The protein below binds the small molecule below.
Small molecule (SMILES): CC(=O)N[C@@H]1[C@@H](O)[C@H](O)[C@@H](CO)O[C@H]1O

Binding-site contacts:
Ligand atom C3 contacts residue ASN69 of chain 1.CA at 3.9 Å.
Ligand atom C5 contacts residue ASN69 of chain 1.CA at 3.6 Å.
Ligand atom C4 contacts residue ASN69 of chain 1.CA at 4.2 Å.
Ligand atom C8 contacts residue ASN69 of chain 1.CA at 3.7 Å.
Ligand atom O7 contacts residue ASN69 of chain 1.CA at 4.3 Å.
Ligand atom N2 contacts residue ASN69 of chain 1.CA at 2.5 Å (h-bond).
Ligand atom C2 contacts residue ASN69 of chain 1.CA at 2.5 Å.
Ligand atom O5 contacts residue ASN69 of chain 1.CA at 2.2 Å (h-bond).
Ligand atom C1 contacts residue ASN69 of chain 1.CA at 1.4 Å.
Ligand atom C7 contacts residue ASN69 of chain 1.CA at 3.4 Å.

Sequence of chain 1.CA:
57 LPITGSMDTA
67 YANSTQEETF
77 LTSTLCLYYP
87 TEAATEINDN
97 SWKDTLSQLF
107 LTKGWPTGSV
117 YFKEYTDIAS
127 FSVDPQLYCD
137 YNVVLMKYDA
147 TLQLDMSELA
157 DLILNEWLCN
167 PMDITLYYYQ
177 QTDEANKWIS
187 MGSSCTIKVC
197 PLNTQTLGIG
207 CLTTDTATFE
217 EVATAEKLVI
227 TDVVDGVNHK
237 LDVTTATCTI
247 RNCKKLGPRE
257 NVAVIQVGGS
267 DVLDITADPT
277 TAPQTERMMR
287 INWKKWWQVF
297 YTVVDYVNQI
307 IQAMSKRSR